Sequence of chain 1.A:
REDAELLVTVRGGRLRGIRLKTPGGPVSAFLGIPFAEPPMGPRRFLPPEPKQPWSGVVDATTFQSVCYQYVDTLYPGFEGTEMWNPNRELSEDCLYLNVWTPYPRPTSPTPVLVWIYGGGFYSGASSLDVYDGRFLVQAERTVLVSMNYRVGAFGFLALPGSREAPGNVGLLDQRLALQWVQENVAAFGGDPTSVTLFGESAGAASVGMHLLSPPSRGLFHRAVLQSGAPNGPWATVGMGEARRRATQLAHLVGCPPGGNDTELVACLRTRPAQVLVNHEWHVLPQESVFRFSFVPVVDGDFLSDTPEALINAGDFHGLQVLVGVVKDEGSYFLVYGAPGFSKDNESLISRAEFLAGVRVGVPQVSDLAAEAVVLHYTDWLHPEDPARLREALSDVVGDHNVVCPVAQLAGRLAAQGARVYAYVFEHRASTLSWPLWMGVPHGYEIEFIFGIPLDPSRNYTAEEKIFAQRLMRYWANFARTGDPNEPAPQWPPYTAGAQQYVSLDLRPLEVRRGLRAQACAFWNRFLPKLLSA

Binding-site contacts:
Ligand atom C14 contacts residue TYR71 of chain 1.A at 3.4 Å (hydrophobic).
Ligand atom C10 contacts residue TRP285 of chain 1.A at 3.6 Å (hydrophobic).
Ligand atom C11 contacts residue TRP285 of chain 1.A at 3.6 Å (hydrophobic).
Ligand atom C8 contacts residue TRP285 of chain 1.A at 3.4 Å (hydrophobic).
Ligand atom N4 contacts residue VAL281 of chain 1.A at 3.0 Å (h-bond).
Ligand atom C13 contacts residue TYR123 of chain 1.A at 3.6 Å (hydrophobic).
Ligand atom C4 contacts residue TYR336 of chain 1.A at 3.5 Å (hydrophobic).
Ligand atom C13 contacts residue TYR71 of chain 1.A at 3.7 Å (hydrophobic).
Ligand atom C2 contacts residue TYR340 of chain 1.A at 3.7 Å (hydrophobic).
Ligand atom C10 contacts residue TYR71 of chain 1.A at 3.7 Å (hydrophobic).
Ligand atom C13 contacts residue TRP285 of chain 1.A at 3.2 Å (hydrophobic).
Ligand atom O3 contacts residue TYR71 of chain 1.A at 3.4 Å.
Ligand atom O2 contacts residue TYR123 of chain 1.A at 3.4 Å (h-bond).
Ligand atom C1 contacts residue TYR340 of chain 1.A at 3.9 Å (hydrophobic).
Ligand atom C11 contacts residue TYR71 of chain 1.A at 3.5 Å (hydrophobic).
Ligand atom C14 contacts residue VAL281 of chain 1.A at 3.9 Å (hydrophobic).
Ligand atom C4 contacts residue TYR123 of chain 1.A at 3.9 Å (hydrophobic).
Ligand atom N2 contacts residue TYR340 of chain 1.A at 3.4 Å.
Ligand atom O1 contacts residue VAL293 of chain 1.A at 3.5 Å.
Ligand atom N3 contacts residue TRP285 of chain 1.A at 3.5 Å.
Ligand atom N4 contacts residue TRP285 of chain 1.A at 3.8 Å.
Ligand atom C9 contacts residue TYR71 of chain 1.A at 3.8 Å (hydrophobic).
Ligand atom O1 contacts residue PHE294 of chain 1.A at 3.1 Å (h-bond).
Ligand atom C5 contacts residue TYR336 of chain 1.A at 3.4 Å (hydrophobic).
Ligand atom C12 contacts residue TYR71 of chain 1.A at 3.5 Å (hydrophobic).
Ligand atom C8 contacts residue TYR123 of chain 1.A at 3.7 Å (hydrophobic).
Ligand atom C9 contacts residue TRP285 of chain 1.A at 3.6 Å (hydrophobic).
Ligand atom C5 contacts residue TYR340 of chain 1.A at 3.6 Å (hydrophobic).
Ligand atom N3 contacts residue TYR71 of chain 1.A at 3.9 Å.
Ligand atom C5 contacts residue TYR123 of chain 1.A at 3.4 Å (hydrophobic).
Ligand atom C7 contacts residue TYR340 of chain 1.A at 3.4 Å (hydrophobic).
Ligand atom N4 contacts residue GLU284 of chain 1.A at 3.6 Å.
Ligand atom N4 contacts residue TYR71 of chain 1.A at 3.9 Å.
Ligand atom C14 contacts residue TRP285 of chain 1.A at 3.8 Å (hydrophobic).
Ligand atom N1 contacts residue PHE294 of chain 1.A at 3.6 Å.
Ligand atom N2 contacts residue TYR123 of chain 1.A at 3.4 Å (h-bond).
Ligand atom C6 contacts residue ASP73 of chain 1.A at 3.5 Å.
Ligand atom C6 contacts residue TYR123 of chain 1.A at 3.1 Å (hydrophobic).
Ligand atom C12 contacts residue TRP285 of chain 1.A at 3.1 Å (hydrophobic).
Ligand atom C6 contacts residue TYR340 of chain 1.A at 3.4 Å (hydrophobic).

The protein below binds the small molecule below.
Small molecule (SMILES): NC(=O)c1cc[n+](COC[n+]2ccccc2/C=N/O)cc1